Sequence of chain 1.F:
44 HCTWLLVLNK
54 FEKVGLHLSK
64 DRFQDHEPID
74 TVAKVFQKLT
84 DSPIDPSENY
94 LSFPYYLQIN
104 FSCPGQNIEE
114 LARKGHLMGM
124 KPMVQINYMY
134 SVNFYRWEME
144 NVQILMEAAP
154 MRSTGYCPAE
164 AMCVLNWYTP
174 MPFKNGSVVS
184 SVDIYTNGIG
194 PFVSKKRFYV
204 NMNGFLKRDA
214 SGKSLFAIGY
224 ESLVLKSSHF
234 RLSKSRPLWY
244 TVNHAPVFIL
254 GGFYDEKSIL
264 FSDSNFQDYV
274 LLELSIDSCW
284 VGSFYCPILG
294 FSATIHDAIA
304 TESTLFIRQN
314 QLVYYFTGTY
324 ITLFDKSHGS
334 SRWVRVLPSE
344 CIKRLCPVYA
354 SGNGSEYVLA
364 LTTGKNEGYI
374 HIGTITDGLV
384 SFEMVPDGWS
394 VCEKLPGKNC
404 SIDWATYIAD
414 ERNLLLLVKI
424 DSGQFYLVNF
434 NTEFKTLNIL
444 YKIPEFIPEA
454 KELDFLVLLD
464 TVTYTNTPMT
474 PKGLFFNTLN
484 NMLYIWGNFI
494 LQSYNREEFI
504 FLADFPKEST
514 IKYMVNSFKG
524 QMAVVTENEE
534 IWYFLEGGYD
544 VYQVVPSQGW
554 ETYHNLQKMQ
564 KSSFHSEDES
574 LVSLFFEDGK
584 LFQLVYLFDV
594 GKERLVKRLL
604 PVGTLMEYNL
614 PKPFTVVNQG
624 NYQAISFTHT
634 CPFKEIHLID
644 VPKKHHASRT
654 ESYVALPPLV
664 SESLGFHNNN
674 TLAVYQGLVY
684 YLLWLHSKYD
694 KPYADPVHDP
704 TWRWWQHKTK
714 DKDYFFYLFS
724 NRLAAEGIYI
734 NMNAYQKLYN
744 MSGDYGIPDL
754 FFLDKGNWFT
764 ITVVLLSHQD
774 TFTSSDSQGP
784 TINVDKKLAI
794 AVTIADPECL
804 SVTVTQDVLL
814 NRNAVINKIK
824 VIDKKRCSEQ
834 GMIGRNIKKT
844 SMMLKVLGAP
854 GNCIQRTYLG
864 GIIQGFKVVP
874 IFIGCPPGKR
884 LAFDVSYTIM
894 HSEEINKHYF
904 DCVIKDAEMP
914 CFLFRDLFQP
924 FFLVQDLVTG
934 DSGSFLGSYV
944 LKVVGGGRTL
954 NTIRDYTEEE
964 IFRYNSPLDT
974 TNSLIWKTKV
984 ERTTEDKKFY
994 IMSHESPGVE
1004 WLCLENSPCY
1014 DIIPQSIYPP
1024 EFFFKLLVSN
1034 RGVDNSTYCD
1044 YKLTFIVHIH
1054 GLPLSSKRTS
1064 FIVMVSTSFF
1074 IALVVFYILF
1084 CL

Binding-site contacts:
Ligand atom O5 contacts residue TYR138 of chain 1.F at 4.2 Å.
Ligand atom C4 contacts residue ASN356 of chain 1.F at 4.2 Å.
Ligand atom C6 contacts residue ASN356 of chain 1.F at 4.3 Å.
Ligand atom C3 contacts residue ASN356 of chain 1.F at 3.9 Å.
Ligand atom O6 contacts residue TYR138 of chain 1.F at 2.8 Å.
Ligand atom C5 contacts residue ASN356 of chain 1.F at 3.3 Å.
Ligand atom C5 contacts residue TYR138 of chain 1.F at 4.1 Å (hydrophobic).
Ligand atom O5 contacts residue ASN356 of chain 1.F at 2.0 Å (h-bond).
Ligand atom C2 contacts residue ASN356 of chain 1.F at 2.8 Å.
Ligand atom O6 contacts residue ASN356 of chain 1.F at 4.2 Å.
Ligand atom C6 contacts residue TYR138 of chain 1.F at 4.1 Å (hydrophobic).
Ligand atom N2 contacts residue ASN356 of chain 1.F at 3.4 Å (h-bond).
Ligand atom C1 contacts residue ASN356 of chain 1.F at 1.4 Å.

This protein binds this small molecule.
Small molecule (SMILES): CC(=O)N[C@H]1[C@H](O[C@H]2[C@H](O)[C@@H](NC(C)=O)CO[C@@H]2CO)O[C@H](CO)[C@@H](O)[C@@H]1O